Binding-site contacts:
Ligand atom C8 contacts residue VAL733 of chain 1.A at 3.8 Å (hydrophobic).
Ligand atom C6 contacts residue SER712 of chain 1.A at 4.3 Å.
Ligand atom O7 contacts residue ASN710 of chain 1.A at 4.3 Å.
Ligand atom N2 contacts residue ASP735 of chain 1.A at 3.2 Å (salt-bridge).
Ligand atom C7 contacts residue ASN710 of chain 1.A at 3.8 Å.
Ligand atom O6 contacts residue SER688 of chain 1.A at 3.0 Å (h-bond).
Ligand atom C4 contacts residue ASN710 of chain 1.A at 4.3 Å.
Ligand atom C5 contacts residue ASN710 of chain 1.A at 3.7 Å.
Ligand atom O5 contacts residue SER688 of chain 1.A at 3.5 Å (h-bond).
Ligand atom C5 contacts residue SER712 of chain 1.A at 4.0 Å.
Ligand atom C1 contacts residue SER712 of chain 1.A at 4.2 Å.
Ligand atom C6 contacts residue ARG689 of chain 1.A at 4.1 Å.
Ligand atom C7 contacts residue ASP735 of chain 1.A at 4.1 Å.
Ligand atom O5 contacts residue ASN710 of chain 1.A at 2.4 Å (h-bond).
Ligand atom C5 contacts residue SER688 of chain 1.A at 4.3 Å.
Ligand atom C1 contacts residue ASN710 of chain 1.A at 1.5 Å.
Ligand atom C2 contacts residue ASP735 of chain 1.A at 3.9 Å.
Ligand atom N2 contacts residue ASN710 of chain 1.A at 2.9 Å (h-bond).
Ligand atom C3 contacts residue ASN710 of chain 1.A at 3.9 Å.
Ligand atom C8 contacts residue ASP735 of chain 1.A at 4.1 Å.
Ligand atom C1 contacts residue ASP735 of chain 1.A at 3.8 Å.
Ligand atom O6 contacts residue ARG689 of chain 1.A at 3.3 Å (salt-bridge).
Ligand atom C2 contacts residue ASN710 of chain 1.A at 2.6 Å.
Ligand atom C1 contacts residue SER688 of chain 1.A at 4.5 Å.
Ligand atom O5 contacts residue SER712 of chain 1.A at 4.2 Å.
Ligand atom C3 contacts residue ASP735 of chain 1.A at 4.0 Å.
Ligand atom C6 contacts residue SER688 of chain 1.A at 3.9 Å.

A small-molecule ligand and the protein it binds are described below.
Small molecule (SMILES): CC(=O)N[C@H]1[C@H](O[C@H]2[C@H](O)[C@@H](NC(C)=O)CO[C@@H]2CO)O[C@H](CO)[C@@H](O)[C@@H]1O

Sequence of chain 1.A:
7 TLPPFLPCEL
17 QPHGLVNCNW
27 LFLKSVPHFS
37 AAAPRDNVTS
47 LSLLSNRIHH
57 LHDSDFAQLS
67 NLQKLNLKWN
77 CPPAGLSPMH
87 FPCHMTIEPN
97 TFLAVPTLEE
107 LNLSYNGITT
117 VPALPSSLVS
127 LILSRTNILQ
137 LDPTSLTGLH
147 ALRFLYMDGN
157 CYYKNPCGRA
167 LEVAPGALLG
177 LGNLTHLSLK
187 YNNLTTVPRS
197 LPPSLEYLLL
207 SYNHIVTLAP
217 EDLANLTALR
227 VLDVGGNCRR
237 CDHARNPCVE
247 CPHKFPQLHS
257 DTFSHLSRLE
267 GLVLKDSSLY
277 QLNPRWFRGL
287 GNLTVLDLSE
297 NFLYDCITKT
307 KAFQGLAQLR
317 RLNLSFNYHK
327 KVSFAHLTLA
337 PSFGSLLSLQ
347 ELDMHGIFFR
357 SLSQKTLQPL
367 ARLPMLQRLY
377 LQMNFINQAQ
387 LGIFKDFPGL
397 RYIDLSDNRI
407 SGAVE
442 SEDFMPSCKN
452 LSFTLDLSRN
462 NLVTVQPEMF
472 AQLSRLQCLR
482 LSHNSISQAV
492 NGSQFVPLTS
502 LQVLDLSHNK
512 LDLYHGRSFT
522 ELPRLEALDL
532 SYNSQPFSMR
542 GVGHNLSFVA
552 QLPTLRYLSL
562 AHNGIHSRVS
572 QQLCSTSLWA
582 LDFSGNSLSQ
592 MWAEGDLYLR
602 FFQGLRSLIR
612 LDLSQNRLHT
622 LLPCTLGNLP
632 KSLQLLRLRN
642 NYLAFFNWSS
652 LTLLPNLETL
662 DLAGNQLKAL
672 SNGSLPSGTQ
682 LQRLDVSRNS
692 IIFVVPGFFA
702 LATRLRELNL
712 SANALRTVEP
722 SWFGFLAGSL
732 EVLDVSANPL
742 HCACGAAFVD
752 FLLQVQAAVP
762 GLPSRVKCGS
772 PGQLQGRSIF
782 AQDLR